Sequence of chain 1.R:
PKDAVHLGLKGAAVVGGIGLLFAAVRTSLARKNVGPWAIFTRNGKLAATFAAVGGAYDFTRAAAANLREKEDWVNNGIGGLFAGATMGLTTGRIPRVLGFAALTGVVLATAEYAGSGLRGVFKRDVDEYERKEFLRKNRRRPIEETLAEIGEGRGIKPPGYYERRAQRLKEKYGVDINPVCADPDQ

Sequence of chain 1.B:
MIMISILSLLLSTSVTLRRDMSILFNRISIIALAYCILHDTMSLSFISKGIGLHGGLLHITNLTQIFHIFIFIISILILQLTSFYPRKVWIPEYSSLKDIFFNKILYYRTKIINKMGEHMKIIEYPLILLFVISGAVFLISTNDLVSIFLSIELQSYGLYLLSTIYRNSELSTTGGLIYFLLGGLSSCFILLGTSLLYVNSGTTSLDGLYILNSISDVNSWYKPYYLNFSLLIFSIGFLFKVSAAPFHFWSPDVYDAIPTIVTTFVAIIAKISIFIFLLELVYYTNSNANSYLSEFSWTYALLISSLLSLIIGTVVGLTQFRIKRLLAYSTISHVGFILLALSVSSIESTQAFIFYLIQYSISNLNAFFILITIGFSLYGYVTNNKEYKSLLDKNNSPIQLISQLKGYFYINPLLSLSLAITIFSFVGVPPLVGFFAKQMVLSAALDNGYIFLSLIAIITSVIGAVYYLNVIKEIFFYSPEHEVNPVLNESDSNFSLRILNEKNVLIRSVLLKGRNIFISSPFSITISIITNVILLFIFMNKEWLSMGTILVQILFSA

Binding-site contacts:
Ligand atom O1 contacts residue TYR125 of chain 1.R at 3.9 Å.
Ligand atom CBQ contacts residue ILE464 of chain 1.B at 3.9 Å (hydrophobic).
Ligand atom CBD contacts residue PHE250 of chain 1.D at 3.4 Å (hydrophobic).
Ligand atom O6 contacts residue THR246 of chain 1.D at 2.9 Å (h-bond).
Ligand atom O6 contacts residue GLU244 of chain 1.D at 3.4 Å (salt-bridge).
Ligand atom CBI contacts residue TYR125 of chain 1.R at 3.8 Å (hydrophobic).
Ligand atom CAB contacts residue PHE253 of chain 1.D at 3.9 Å (hydrophobic).
Ligand atom CBI contacts residue ILE464 of chain 1.B at 3.8 Å (hydrophobic).
Ligand atom CBH contacts residue SER222 of chain 1.D at 4.0 Å.
Ligand atom CBJ contacts residue THR225 of chain 1.D at 3.6 Å.
Ligand atom O6 contacts residue THR247 of chain 1.D at 3.1 Å (h-bond).
Ligand atom CBH contacts residue LEU221 of chain 1.D at 3.9 Å (hydrophobic).
Ligand atom CBD contacts residue GLY254 of chain 1.D at 4.0 Å.
Ligand atom CBK contacts residue PHE250 of chain 1.D at 3.8 Å (hydrophobic).
Ligand atom OAL contacts residue ASP460 of chain 1.B at 3.9 Å.
Ligand atom CBK contacts residue ILE464 of chain 1.B at 4.1 Å (hydrophobic).
Ligand atom C6 contacts residue GLU244 of chain 1.D at 4.0 Å.
Ligand atom CBR contacts residue PHE250 of chain 1.D at 3.6 Å (hydrophobic).
Ligand atom CBH contacts residue THR225 of chain 1.D at 3.3 Å.
Ligand atom CBC contacts residue LEU468 of chain 1.B at 3.8 Å (hydrophobic).
Ligand atom CAZ contacts residue GLY254 of chain 1.D at 3.6 Å.
Ligand atom CAX contacts residue PHE218 of chain 1.D at 3.8 Å (hydrophobic).
Ligand atom OBX contacts residue THR225 of chain 1.D at 4.1 Å.
Ligand atom CCJ contacts residue THR225 of chain 1.D at 4.0 Å.
Ligand atom CBG contacts residue PHE250 of chain 1.D at 3.9 Å (hydrophobic).
Ligand atom OAP contacts residue THR247 of chain 1.D at 3.7 Å.
Ligand atom OCB contacts residue ARG143 of chain 1.R at 3.8 Å.
Ligand atom CBG contacts residue THR122 of chain 1.R at 4.1 Å.
Ligand atom C6 contacts residue THR246 of chain 1.D at 3.4 Å.
Ligand atom C1 contacts residue TYR125 of chain 1.R at 3.9 Å (hydrophobic).
Ligand atom OAL contacts residue THR225 of chain 1.D at 3.8 Å.
Ligand atom O2 contacts residue TYR125 of chain 1.R at 3.4 Å.
Ligand atom C5 contacts residue THR246 of chain 1.D at 4.0 Å.
Ligand atom CBB contacts residue GLY254 of chain 1.D at 3.9 Å.
Ligand atom CBA contacts residue THR122 of chain 1.R at 3.5 Å.
Ligand atom CCF contacts residue THR225 of chain 1.D at 3.8 Å.
Ligand atom CBS contacts residue PHE250 of chain 1.D at 3.6 Å (hydrophobic).
Ligand atom OCB contacts residue ILE229 of chain 1.D at 3.6 Å.
Ligand atom CBE contacts residue PHE250 of chain 1.D at 3.6 Å (hydrophobic).
Ligand atom CAZ contacts residue PHE250 of chain 1.D at 4.0 Å (hydrophobic).

This small molecule binds to this protein.
Small molecule (SMILES): CCCCCCCCCCC(CCCCCCCCCC)(CO[C@H]1O[C@@H](CO)[C@H](O[C@@H]2O[C@@H](CO)[C@H](O)[C@@H](O)[C@@H]2O)[C@@H](O)[C@@H]1O)CO[C@H]1O[C@@H](CO)[C@H](O[C@@H]2O[C@@H](CO)[C@H](O)[C@@H](O)[C@@H]2O)[C@@H](O)[C@H]1O

Sequence of chain 1.D:
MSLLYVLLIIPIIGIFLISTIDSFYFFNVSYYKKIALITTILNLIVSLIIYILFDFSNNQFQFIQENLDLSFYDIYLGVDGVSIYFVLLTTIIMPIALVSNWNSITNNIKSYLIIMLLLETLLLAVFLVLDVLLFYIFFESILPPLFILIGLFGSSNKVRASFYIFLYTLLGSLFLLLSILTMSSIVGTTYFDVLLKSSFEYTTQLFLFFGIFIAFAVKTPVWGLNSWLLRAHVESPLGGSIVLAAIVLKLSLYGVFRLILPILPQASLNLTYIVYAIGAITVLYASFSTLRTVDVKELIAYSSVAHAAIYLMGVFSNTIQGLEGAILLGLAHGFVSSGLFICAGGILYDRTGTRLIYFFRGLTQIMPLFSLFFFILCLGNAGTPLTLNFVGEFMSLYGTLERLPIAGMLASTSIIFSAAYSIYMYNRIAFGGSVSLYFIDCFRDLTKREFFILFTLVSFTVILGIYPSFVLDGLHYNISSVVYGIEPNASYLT